Binding-site contacts:
Ligand atom C17 contacts residue THR25 of chain 2.A at 3.4 Å.
Ligand atom N2 contacts residue HIS164 of chain 2.A at 2.9 Å (h-bond).
Ligand atom C12 contacts residue CYS145 of chain 2.A at 2.4 Å (hydrophobic).
Ligand atom N3 contacts residue PHE140 of chain 2.A at 3.4 Å (h-bond).
Ligand atom N2 contacts residue CYS145 of chain 2.A at 2.9 Å (h-bond).
Ligand atom O3 contacts residue GLY143 of chain 2.A at 3.4 Å (h-bond).
Ligand atom S1 contacts residue HIS41 of chain 2.A at 3.0 Å (h-bond).
Ligand atom C5 contacts residue CYS145 of chain 2.A at 2.6 Å (hydrophobic).
Ligand atom C29 contacts residue THR190 of chain 2.A at 3.4 Å.
Ligand atom O3 contacts residue CYS145 of chain 2.A at 2.3 Å (h-bond).
Ligand atom O5 contacts residue GLU166 of chain 2.A at 3.4 Å (salt-bridge).
Ligand atom O5 contacts residue MET165 of chain 2.A at 3.3 Å.
Ligand atom C23 contacts residue GLU166 of chain 2.A at 3.5 Å.
Ligand atom C8 contacts residue ASN142 of chain 2.A at 3.3 Å.
Ligand atom O4 contacts residue HIS163 of chain 2.A at 2.6 Å (h-bond).
Ligand atom C9 contacts residue ASN142 of chain 2.A at 3.6 Å.
Ligand atom C14 contacts residue HIS41 of chain 2.A at 3.6 Å.
Ligand atom C27 contacts residue GLN192 of chain 2.A at 3.6 Å.
Ligand atom N5 contacts residue GLU166 of chain 2.A at 2.8 Å (salt-bridge).
Ligand atom O4 contacts residue HIS172 of chain 2.A at 3.6 Å.
Ligand atom N3 contacts residue GLU166 of chain 2.A at 3.0 Å (salt-bridge).
Ligand atom O4 contacts residue GLU166 of chain 2.A at 3.5 Å.
Ligand atom O4 contacts residue PHE140 of chain 2.A at 3.5 Å.
Ligand atom C11 contacts residue CYS145 of chain 2.A at 1.8 Å (hydrophobic).
Ligand atom C27 contacts residue THR190 of chain 2.A at 3.0 Å.
Ligand atom C6 contacts residue CYS145 of chain 2.A at 3.1 Å (hydrophobic).
Ligand atom C16 contacts residue THR25 of chain 2.A at 3.5 Å.
Ligand atom C22 contacts residue MET49 of chain 2.A at 3.5 Å (hydrophobic).
Ligand atom C19 contacts residue MET49 of chain 2.A at 3.5 Å (hydrophobic).
Ligand atom C23 contacts residue MET165 of chain 2.A at 3.6 Å (hydrophobic).
Ligand atom O1 contacts residue MET165 of chain 2.A at 3.1 Å.
Ligand atom S1 contacts residue CYS145 of chain 2.A at 2.8 Å (h-bond).
Ligand atom O1 contacts residue GLU166 of chain 2.A at 2.7 Å (salt-bridge).
Ligand atom O3 contacts residue SER144 of chain 2.A at 3.4 Å (h-bond).
Ligand atom C28 contacts residue THR190 of chain 2.A at 3.2 Å.
Ligand atom O6 contacts residue GLN189 of chain 2.A at 3.5 Å.
Ligand atom C10 contacts residue GLU166 of chain 2.A at 3.6 Å.
Ligand atom C18 contacts residue HIS41 of chain 2.A at 3.4 Å.
Ligand atom C17 contacts residue HIS41 of chain 2.A at 3.5 Å.
Ligand atom C3 contacts residue HIS164 of chain 2.A at 3.5 Å.

Sequence of chain 2.A:
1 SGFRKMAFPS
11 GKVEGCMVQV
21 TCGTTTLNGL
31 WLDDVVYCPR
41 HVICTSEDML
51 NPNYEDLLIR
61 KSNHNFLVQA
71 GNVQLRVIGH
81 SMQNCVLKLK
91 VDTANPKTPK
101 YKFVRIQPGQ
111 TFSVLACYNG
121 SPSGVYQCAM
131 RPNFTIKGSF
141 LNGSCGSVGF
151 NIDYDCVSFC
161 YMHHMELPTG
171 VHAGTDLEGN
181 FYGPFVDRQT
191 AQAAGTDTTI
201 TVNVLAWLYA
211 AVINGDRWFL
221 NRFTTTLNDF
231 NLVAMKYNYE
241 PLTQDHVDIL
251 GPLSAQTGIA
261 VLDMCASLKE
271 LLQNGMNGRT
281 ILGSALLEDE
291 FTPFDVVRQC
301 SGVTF

Sequence of chain 1.A:
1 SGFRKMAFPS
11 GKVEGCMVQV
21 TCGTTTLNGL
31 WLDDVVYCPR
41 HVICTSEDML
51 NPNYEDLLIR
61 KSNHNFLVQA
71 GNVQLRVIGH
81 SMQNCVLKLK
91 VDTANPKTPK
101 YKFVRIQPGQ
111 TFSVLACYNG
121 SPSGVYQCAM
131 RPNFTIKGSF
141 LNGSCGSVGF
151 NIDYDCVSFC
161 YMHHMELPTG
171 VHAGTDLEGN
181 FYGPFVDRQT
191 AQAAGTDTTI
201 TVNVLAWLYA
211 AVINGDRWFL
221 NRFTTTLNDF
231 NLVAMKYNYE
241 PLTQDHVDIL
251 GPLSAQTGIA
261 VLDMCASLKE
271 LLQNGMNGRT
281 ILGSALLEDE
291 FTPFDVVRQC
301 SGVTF

The protein below binds the small molecule below.
Small molecule (SMILES): CC(C)C[C@H](NC(=O)[C@@H](NC(=O)OCc1ccccc1)C(C)C)C(=O)N[C@@H](C[C@@H]1CCNC1=O)C(=O)c1nc2ccccc2s1